Binding-site contacts:
Ligand atom O2 contacts residue IG21 of chain 5.D at 1.9 Å.
Ligand atom P contacts residue IG21 of chain 5.D at 0.1 Å.
Ligand atom C2 contacts residue IG21 of chain 5.D at 0.5 Å.
Ligand atom C3 contacts residue GLU171 of chain 20.A at 3.3 Å.
Ligand atom OP4 contacts residue IG21 of chain 5.D at 0.3 Å (h-bond).
Ligand atom C1 contacts residue IG21 of chain 5.D at 0.1 Å.
Ligand atom C2 contacts residue EDO1 of chain 5.F at 3.3 Å.
Ligand atom OP4 contacts residue GLN49 of chain 20.A at 2.9 Å (h-bond).
Ligand atom O3 contacts residue GLU171 of chain 20.A at 2.6 Å (salt-bridge).
Ligand atom C4 contacts residue IG21 of chain 5.D at 0.5 Å.
Ligand atom C3 contacts residue EDO1 of chain 5.F at 3.4 Å.
Ligand atom OP6 contacts residue HIS53 of chain 20.A at 3.3 Å (h-bond).
Ligand atom C4 contacts residue MN1 of chain 5.C at 3.1 Å.
Ligand atom O3 contacts residue IG21 of chain 5.D at 0.2 Å (h-bond).
Ligand atom C5 contacts residue EDO1 of chain 5.F at 3.5 Å.
Ligand atom O3 contacts residue HIS72 of chain 5.A at 3.4 Å (h-bond).
Ligand atom N2 contacts residue IG21 of chain 5.D at 0.4 Å (h-bond).
Ligand atom N2 contacts residue HIS72 of chain 5.A at 3.2 Å (h-bond).
Ligand atom OP6 contacts residue IG21 of chain 5.D at 0.1 Å (h-bond).
Ligand atom C6 contacts residue MN1 of chain 5.C at 3.5 Å.
Ligand atom N1 contacts residue IG21 of chain 5.D at 0.6 Å.
Ligand atom N2 contacts residue MN1 of chain 5.C at 2.4 Å.
Ligand atom N1 contacts residue MN1 of chain 5.B at 3.0 Å.
Ligand atom OP6 contacts residue LYS175 of chain 20.A at 2.9 Å (salt-bridge).
Ligand atom C1 contacts residue GLU171 of chain 20.A at 3.2 Å.
Ligand atom O2 contacts residue GLN19 of chain 5.A at 3.0 Å (h-bond).
Ligand atom C6 contacts residue IG21 of chain 5.D at 0.8 Å.
Ligand atom C5 contacts residue IG21 of chain 5.D at 1.0 Å.
Ligand atom C6 contacts residue MN1 of chain 5.B at 3.1 Å.
Ligand atom C3 contacts residue IG21 of chain 5.D at 0.3 Å.
Ligand atom OP6 contacts residue ARG97 of chain 23.A at 2.9 Å (salt-bridge).
Ligand atom O3 contacts residue MN1 of chain 5.C at 2.4 Å.
Ligand atom OP4 contacts residue HIS53 of chain 20.A at 3.1 Å (h-bond).
Ligand atom OP1 contacts residue IG21 of chain 5.D at 0.2 Å (h-bond).
Ligand atom OP5 contacts residue ARG97 of chain 23.A at 2.8 Å (salt-bridge).
Ligand atom N2 contacts residue GLU171 of chain 20.A at 3.2 Å (salt-bridge).
Ligand atom O3 contacts residue HIS45 of chain 20.A at 3.0 Å.
Ligand atom C3 contacts residue MN1 of chain 5.C at 3.1 Å.
Ligand atom OP5 contacts residue IG21 of chain 5.D at 0.1 Å (h-bond).
Ligand atom C4 contacts residue GLU171 of chain 20.A at 3.5 Å.

Sequence of chain 5.A:
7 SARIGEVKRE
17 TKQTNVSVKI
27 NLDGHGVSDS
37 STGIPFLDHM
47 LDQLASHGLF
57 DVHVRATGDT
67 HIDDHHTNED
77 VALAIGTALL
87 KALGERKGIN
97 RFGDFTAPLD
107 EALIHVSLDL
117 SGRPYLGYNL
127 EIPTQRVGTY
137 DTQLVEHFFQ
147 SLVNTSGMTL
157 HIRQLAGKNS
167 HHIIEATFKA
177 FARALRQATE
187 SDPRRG

Sequence of chain 20.A:
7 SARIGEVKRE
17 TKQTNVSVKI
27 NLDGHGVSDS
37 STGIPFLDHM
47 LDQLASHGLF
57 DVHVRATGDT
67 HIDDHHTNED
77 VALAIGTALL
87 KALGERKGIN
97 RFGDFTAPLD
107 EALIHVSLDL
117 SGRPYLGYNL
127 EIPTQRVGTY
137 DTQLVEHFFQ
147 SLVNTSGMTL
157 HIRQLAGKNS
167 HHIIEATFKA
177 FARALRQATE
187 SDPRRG

The small molecule below binds the protein below.
Small molecule (SMILES): O=P(O)(O)OC[C@@H](O)[C@@H](O)c1cnc[nH]1

Sequence of chain 23.A:
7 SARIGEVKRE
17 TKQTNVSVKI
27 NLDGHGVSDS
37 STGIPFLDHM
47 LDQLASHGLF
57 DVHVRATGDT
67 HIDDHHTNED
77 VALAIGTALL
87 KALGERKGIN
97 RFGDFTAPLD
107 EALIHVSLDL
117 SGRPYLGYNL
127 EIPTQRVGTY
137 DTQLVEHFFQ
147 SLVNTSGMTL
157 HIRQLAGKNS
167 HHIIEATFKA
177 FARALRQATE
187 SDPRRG